The small molecule below binds the protein below.
Small molecule (SMILES): O=C[C@@H](O)[C@@H](O)CC(=O)C(=O)O

Binding-site contacts:
Ligand atom O1 contacts residue ASN179 of chain 1.A at 3.9 Å.
Ligand atom O6A contacts residue ARG263 of chain 1.A at 3.8 Å.
Ligand atom O6B contacts residue GLU213 of chain 1.A at 3.8 Å.
Ligand atom C2 contacts residue ASN179 of chain 1.A at 4.0 Å.
Ligand atom C6 contacts residue ARG239 of chain 1.A at 3.8 Å.
Ligand atom O6B contacts residue ARG263 of chain 1.A at 2.5 Å (salt-bridge).
Ligand atom O6A contacts residue ARG239 of chain 1.A at 3.6 Å.
Ligand atom O5 contacts residue GLU211 of chain 1.A at 4.3 Å.
Ligand atom C4 contacts residue ARG239 of chain 1.A at 3.1 Å.
Ligand atom O5 contacts residue GLU213 of chain 1.A at 2.6 Å.
Ligand atom C4 contacts residue GLU213 of chain 1.A at 4.1 Å.
Ligand atom O6A contacts residue TYR302 of chain 1.A at 3.1 Å (h-bond).
Ligand atom O2 contacts residue SER632 of chain 1.A at 3.6 Å.
Ligand atom O2 contacts residue HIS212 of chain 1.A at 3.7 Å.
Ligand atom C5 contacts residue ARG239 of chain 1.A at 3.7 Å.
Ligand atom O5 contacts residue HIS212 of chain 1.A at 2.4 Å (h-bond).
Ligand atom O6B contacts residue HIS212 of chain 1.A at 2.6 Å (h-bond).
Ligand atom O2 contacts residue ASP630 of chain 1.A at 2.3 Å (salt-bridge).
Ligand atom C6 contacts residue SER632 of chain 1.A at 3.6 Å.
Ligand atom C6 contacts residue HIS212 of chain 1.A at 3.2 Å.
Ligand atom C6 contacts residue TYR302 of chain 1.A at 4.3 Å (hydrophobic).
Ligand atom O6B contacts residue SER632 of chain 1.A at 2.8 Å.
Ligand atom O2 contacts residue ASN179 of chain 1.A at 4.1 Å.
Ligand atom C5 contacts residue GLU213 of chain 1.A at 3.3 Å.
Ligand atom O6A contacts residue HIS212 of chain 1.A at 4.3 Å.
Ligand atom O5 contacts residue ARG263 of chain 1.A at 3.8 Å.
Ligand atom C1 contacts residue ASN179 of chain 1.A at 3.9 Å.
Ligand atom O6A contacts residue SER632 of chain 1.A at 3.8 Å.
Ligand atom C3 contacts residue TYR302 of chain 1.A at 4.5 Å (hydrophobic).
Ligand atom C3 contacts residue ARG239 of chain 1.A at 3.7 Å.
Ligand atom O3 contacts residue ARG239 of chain 1.A at 3.3 Å (salt-bridge).
Ligand atom C6 contacts residue ARG263 of chain 1.A at 3.2 Å.
Ligand atom C4 contacts residue HIS212 of chain 1.A at 4.5 Å.
Ligand atom O5 contacts residue ARG239 of chain 1.A at 4.4 Å.
Ligand atom C1 contacts residue ASP630 of chain 1.A at 3.3 Å.
Ligand atom C5 contacts residue HIS212 of chain 1.A at 3.1 Å.
Ligand atom C2 contacts residue ASP630 of chain 1.A at 3.3 Å.
Ligand atom C6 contacts residue GLU213 of chain 1.A at 3.8 Å.
Ligand atom C5 contacts residue ARG263 of chain 1.A at 3.8 Å.
Ligand atom O1 contacts residue ASP630 of chain 1.A at 4.3 Å.

Sequence of chain 1.A:
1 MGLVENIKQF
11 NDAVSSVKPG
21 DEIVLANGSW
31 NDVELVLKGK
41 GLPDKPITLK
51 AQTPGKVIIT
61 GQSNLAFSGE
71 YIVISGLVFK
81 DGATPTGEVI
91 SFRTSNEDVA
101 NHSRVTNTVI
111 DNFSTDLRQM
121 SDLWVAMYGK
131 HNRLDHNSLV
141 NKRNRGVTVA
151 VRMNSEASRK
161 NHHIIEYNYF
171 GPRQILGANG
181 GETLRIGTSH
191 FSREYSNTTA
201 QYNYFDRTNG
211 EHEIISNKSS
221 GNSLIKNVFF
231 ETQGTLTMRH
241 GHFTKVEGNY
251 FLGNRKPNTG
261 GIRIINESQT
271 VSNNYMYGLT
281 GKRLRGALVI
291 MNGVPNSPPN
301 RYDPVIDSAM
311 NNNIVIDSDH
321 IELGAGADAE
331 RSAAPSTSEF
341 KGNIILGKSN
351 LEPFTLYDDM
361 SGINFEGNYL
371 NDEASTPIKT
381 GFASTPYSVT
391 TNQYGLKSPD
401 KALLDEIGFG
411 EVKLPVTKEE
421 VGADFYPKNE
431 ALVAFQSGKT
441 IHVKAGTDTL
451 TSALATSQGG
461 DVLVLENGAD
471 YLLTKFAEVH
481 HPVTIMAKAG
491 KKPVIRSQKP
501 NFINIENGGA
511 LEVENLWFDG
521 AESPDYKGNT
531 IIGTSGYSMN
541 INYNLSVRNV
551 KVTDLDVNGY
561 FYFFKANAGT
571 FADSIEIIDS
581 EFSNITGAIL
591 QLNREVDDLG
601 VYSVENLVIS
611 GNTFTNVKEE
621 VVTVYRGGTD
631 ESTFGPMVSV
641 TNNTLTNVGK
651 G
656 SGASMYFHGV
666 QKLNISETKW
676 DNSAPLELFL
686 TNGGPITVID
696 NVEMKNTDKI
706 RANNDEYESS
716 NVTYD